Sequence of chain 1.R:
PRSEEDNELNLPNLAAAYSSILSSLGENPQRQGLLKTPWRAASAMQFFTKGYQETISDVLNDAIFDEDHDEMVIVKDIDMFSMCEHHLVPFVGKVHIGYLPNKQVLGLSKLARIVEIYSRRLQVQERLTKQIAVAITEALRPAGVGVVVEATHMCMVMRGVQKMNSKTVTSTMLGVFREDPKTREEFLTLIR

A small-molecule ligand and the protein it binds are described below.
Small molecule (SMILES): Nc1nc2c(ccn2[C@@H]2O[C@H](COP(=O)(O)OP(=O)(O)OP(=O)(O)O)[C@@H](O)[C@H]2O)c(=O)[nH]1

Binding-site contacts:
Ligand atom C3 contacts residue HIS102 of chain 1.Q at 3.5 Å.
Ligand atom O3 contacts residue ARG56 of chain 1.N at 3.0 Å (salt-bridge).
Ligand atom O2 contacts residue LYS126 of chain 1.R at 2.8 Å (salt-bridge).
Ligand atom N2 contacts residue HIS102 of chain 1.Q at 3.3 Å (h-bond).
Ligand atom O5 contacts residue HIS103 of chain 1.Q at 2.8 Å (h-bond).
Ligand atom N1 contacts residue GLY123 of chain 1.R at 3.6 Å.
Ligand atom O2 contacts residue ASN77 of chain 1.R at 2.7 Å (h-bond).
Ligand atom O13 contacts residue HIS169 of chain 1.Q at 3.2 Å.
Ligand atom N1 contacts residue LEU124 of chain 1.R at 3.1 Å (h-bond).
Ligand atom C contacts residue GLU142 of chain 1.Q at 3.4 Å.
Ligand atom C contacts residue LEU124 of chain 1.R at 3.5 Å (hydrophobic).
Ligand atom O11 contacts residue SER125 of chain 1.R at 2.6 Å (h-bond).
Ligand atom P2 contacts residue SER125 of chain 1.R at 3.5 Å.
Ligand atom O9 contacts residue ARG129 of chain 1.R at 3.0 Å (salt-bridge).
Ligand atom C4 contacts residue HIS102 of chain 1.Q at 3.1 Å.
Ligand atom O10 contacts residue SER125 of chain 1.R at 3.5 Å (h-bond).
Ligand atom O4 contacts residue ARG56 of chain 1.N at 3.5 Å.
Ligand atom N1 contacts residue PHE81 of chain 1.R at 3.5 Å.
Ligand atom C10 contacts residue LEU124 of chain 1.R at 3.6 Å (hydrophobic).
Ligand atom O1 contacts residue LYS126 of chain 1.R at 3.6 Å.
Ligand atom O7 contacts residue LYS126 of chain 1.R at 3.5 Å (salt-bridge).
Ligand atom O12 contacts residue SER125 of chain 1.R at 2.9 Å (h-bond).
Ligand atom O8 contacts residue ARG129 of chain 1.R at 2.8 Å (salt-bridge).
Ligand atom C8 contacts residue SER125 of chain 1.R at 3.3 Å.
Ligand atom O8 contacts residue ARG175 of chain 1.Q at 2.9 Å (salt-bridge).
Ligand atom O13 contacts residue GLN141 of chain 1.Q at 2.7 Å (h-bond).
Ligand atom O9 contacts residue SER125 of chain 1.R at 2.4 Å (h-bond).
Ligand atom O11 contacts residue LYS126 of chain 1.R at 3.5 Å.
Ligand atom O contacts residue HIS102 of chain 1.Q at 3.5 Å (h-bond).
Ligand atom N contacts residue LEU122 of chain 1.R at 3.2 Å (h-bond).
Ligand atom O5 contacts residue ARG175 of chain 1.Q at 3.2 Å (salt-bridge).
Ligand atom C10 contacts residue GLU142 of chain 1.Q at 3.6 Å.
Ligand atom O9 contacts residue LYS126 of chain 1.R at 3.0 Å (salt-bridge).
Ligand atom N3 contacts residue GLU142 of chain 1.Q at 2.6 Å (salt-bridge).
Ligand atom O11 contacts residue GLY123 of chain 1.R at 3.5 Å.
Ligand atom P2 contacts residue ARG175 of chain 1.Q at 3.6 Å.
Ligand atom N contacts residue GLU142 of chain 1.Q at 2.9 Å (salt-bridge).
Ligand atom O13 contacts residue VAL140 of chain 1.Q at 3.3 Å.
Ligand atom O10 contacts residue ARG175 of chain 1.Q at 2.8 Å (salt-bridge).
Ligand atom N3 contacts residue LEU124 of chain 1.R at 3.6 Å.

Sequence of chain 1.N:
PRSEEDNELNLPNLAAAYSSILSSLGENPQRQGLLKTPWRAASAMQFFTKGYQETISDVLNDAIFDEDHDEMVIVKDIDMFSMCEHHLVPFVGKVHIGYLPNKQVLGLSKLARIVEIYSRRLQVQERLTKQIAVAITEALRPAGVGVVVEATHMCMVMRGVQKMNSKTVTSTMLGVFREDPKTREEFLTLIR

Sequence of chain 1.Q:
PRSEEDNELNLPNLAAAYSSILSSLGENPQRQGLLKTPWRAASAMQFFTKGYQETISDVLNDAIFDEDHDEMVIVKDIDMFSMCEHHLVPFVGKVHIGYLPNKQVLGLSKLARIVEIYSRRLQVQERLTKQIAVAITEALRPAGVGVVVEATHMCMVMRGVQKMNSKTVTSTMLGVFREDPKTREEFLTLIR